The small molecule below binds the protein below.
Small molecule (SMILES): COc1c(C)c2c(c(O)c1C/C=C(\C)CCC(=O)O)C(=O)OC2

Sequence of chain 1.B:
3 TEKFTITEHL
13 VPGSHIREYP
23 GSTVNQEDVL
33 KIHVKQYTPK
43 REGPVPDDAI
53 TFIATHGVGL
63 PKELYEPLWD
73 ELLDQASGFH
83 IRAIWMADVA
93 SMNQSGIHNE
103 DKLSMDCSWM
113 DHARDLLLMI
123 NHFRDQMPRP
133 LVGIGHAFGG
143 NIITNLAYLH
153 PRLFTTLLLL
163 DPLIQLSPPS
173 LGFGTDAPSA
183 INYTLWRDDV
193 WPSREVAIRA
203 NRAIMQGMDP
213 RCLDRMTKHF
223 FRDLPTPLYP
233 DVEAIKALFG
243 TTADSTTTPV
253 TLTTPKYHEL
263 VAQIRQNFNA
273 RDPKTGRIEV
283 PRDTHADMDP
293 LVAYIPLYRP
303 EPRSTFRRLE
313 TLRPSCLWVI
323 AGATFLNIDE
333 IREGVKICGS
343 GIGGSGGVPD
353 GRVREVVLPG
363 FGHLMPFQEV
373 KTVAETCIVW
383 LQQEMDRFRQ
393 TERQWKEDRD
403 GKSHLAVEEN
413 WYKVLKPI

Binding-site contacts:
Ligand atom O2 contacts residue PRO171 of chain 1.B at 3.8 Å.
Ligand atom C12 contacts residue PRO171 of chain 1.B at 3.6 Å (hydrophobic).
Ligand atom C7 contacts residue LEU328 of chain 1.B at 3.8 Å (hydrophobic).
Ligand atom C1 contacts residue LEU165 of chain 1.B at 3.7 Å (hydrophobic).
Ligand atom C5 contacts residue LEU165 of chain 1.B at 3.9 Å (hydrophobic).
Ligand atom O2 contacts residue PRO304 of chain 1.B at 3.7 Å.
Ligand atom O1 contacts residue ARG301 of chain 1.B at 3.0 Å.
Ligand atom C9 contacts residue PHE327 of chain 1.B at 3.7 Å (hydrophobic).
Ligand atom C15 contacts residue GLN265 of chain 1.B at 3.6 Å.
Ligand atom C14 contacts residue ILE183 of chain 1.B at 3.8 Å (hydrophobic).
Ligand atom O5 contacts residue VAL60 of chain 1.B at 3.5 Å (h-bond).
Ligand atom O4 contacts residue GLN265 of chain 1.B at 2.5 Å (h-bond).
Ligand atom O6 contacts residue ALA139 of chain 1.B at 3.1 Å.
Ligand atom C10 contacts residue SER169 of chain 1.B at 3.8 Å.
Ligand atom O2 contacts residue LEU165 of chain 1.B at 3.8 Å.
Ligand atom C16 contacts residue LEU165 of chain 1.B at 3.7 Å (hydrophobic).
Ligand atom C10 contacts residue PRO171 of chain 1.B at 3.9 Å (hydrophobic).
Ligand atom C15 contacts residue LEU165 of chain 1.B at 3.9 Å (hydrophobic).
Ligand atom O1 contacts residue GLN265 of chain 1.B at 3.4 Å (h-bond).
Ligand atom O5 contacts residue ALA139 of chain 1.B at 3.2 Å.
Ligand atom O4 contacts residue ILE183 of chain 1.B at 3.9 Å.
Ligand atom O3 contacts residue PHE327 of chain 1.B at 3.1 Å.
Ligand atom C10 contacts residue GLN167 of chain 1.B at 3.3 Å.
Ligand atom O5 contacts residue GLY59 of chain 1.B at 3.7 Å.
Ligand atom O6 contacts residue VAL60 of chain 1.B at 2.9 Å (h-bond).
Ligand atom C10 contacts residue LEU165 of chain 1.B at 3.6 Å (hydrophobic).
Ligand atom O1 contacts residue PRO304 of chain 1.B at 3.7 Å.
Ligand atom C9 contacts residue ALA182 of chain 1.B at 3.6 Å (hydrophobic).
Ligand atom O5 contacts residue HIS365 of chain 1.B at 2.8 Å (h-bond).
Ligand atom O6 contacts residue GLY59 of chain 1.B at 3.5 Å.
Ligand atom C12 contacts residue LEU328 of chain 1.B at 3.9 Å (hydrophobic).
Ligand atom C17 contacts residue ILE183 of chain 1.B at 3.6 Å (hydrophobic).
Ligand atom C15 contacts residue ILE183 of chain 1.B at 3.9 Å (hydrophobic).
Ligand atom C6 contacts residue VAL60 of chain 1.B at 3.4 Å (hydrophobic).
Ligand atom C11 contacts residue LEU165 of chain 1.B at 3.5 Å (hydrophobic).
Ligand atom O6 contacts residue PHE140 of chain 1.B at 3.0 Å (h-bond).
Ligand atom C11 contacts residue PRO171 of chain 1.B at 3.6 Å (hydrophobic).
Ligand atom C6 contacts residue HIS365 of chain 1.B at 3.6 Å.
Ligand atom C6 contacts residue ALA139 of chain 1.B at 3.2 Å (hydrophobic).
Ligand atom C8 contacts residue PHE327 of chain 1.B at 3.9 Å (hydrophobic).